Binding-site contacts:
Ligand atom C1 contacts residue THR204 of chain 1.E at 3.7 Å.
Ligand atom O6 contacts residue PRO206 of chain 1.E at 3.8 Å.
Ligand atom O7 contacts residue HIS319 of chain 1.E at 3.6 Å.
Ligand atom C8 contacts residue SER242 of chain 1.E at 3.9 Å.
Ligand atom C8 contacts residue HIS319 of chain 1.E at 4.5 Å.
Ligand atom O7 contacts residue ILE240 of chain 1.E at 4.2 Å.
Ligand atom O5 contacts residue THR204 of chain 1.E at 4.4 Å.
Ligand atom C8 contacts residue ASN202 of chain 1.E at 4.3 Å.
Ligand atom C7 contacts residue ASN202 of chain 1.E at 3.1 Å.
Ligand atom C5 contacts residue THR204 of chain 1.E at 4.4 Å.
Ligand atom C2 contacts residue THR204 of chain 1.E at 4.3 Å.
Ligand atom C1 contacts residue ASN202 of chain 1.E at 1.5 Å.
Ligand atom C3 contacts residue ASN202 of chain 1.E at 3.9 Å.
Ligand atom C3 contacts residue THR204 of chain 1.E at 4.2 Å.
Ligand atom O5 contacts residue ASN202 of chain 1.E at 2.5 Å (h-bond).
Ligand atom O6 contacts residue GLY205 of chain 1.E at 3.5 Å.
Ligand atom O7 contacts residue ASN202 of chain 1.E at 3.0 Å (h-bond).
Ligand atom C8 contacts residue PRO206 of chain 1.E at 4.4 Å (hydrophobic).
Ligand atom N2 contacts residue ASN202 of chain 1.E at 2.9 Å (h-bond).
Ligand atom N2 contacts residue THR204 of chain 1.E at 4.3 Å.
Ligand atom C8 contacts residue ILE240 of chain 1.E at 3.9 Å (hydrophobic).
Ligand atom C2 contacts residue ASN202 of chain 1.E at 2.5 Å.
Ligand atom C8 contacts residue ARG241 of chain 1.E at 4.3 Å.
Ligand atom C4 contacts residue ASN202 of chain 1.E at 4.4 Å.
Ligand atom C7 contacts residue HIS319 of chain 1.E at 4.2 Å.
Ligand atom C5 contacts residue ASN202 of chain 1.E at 3.8 Å.

Sequence of chain 1.E:
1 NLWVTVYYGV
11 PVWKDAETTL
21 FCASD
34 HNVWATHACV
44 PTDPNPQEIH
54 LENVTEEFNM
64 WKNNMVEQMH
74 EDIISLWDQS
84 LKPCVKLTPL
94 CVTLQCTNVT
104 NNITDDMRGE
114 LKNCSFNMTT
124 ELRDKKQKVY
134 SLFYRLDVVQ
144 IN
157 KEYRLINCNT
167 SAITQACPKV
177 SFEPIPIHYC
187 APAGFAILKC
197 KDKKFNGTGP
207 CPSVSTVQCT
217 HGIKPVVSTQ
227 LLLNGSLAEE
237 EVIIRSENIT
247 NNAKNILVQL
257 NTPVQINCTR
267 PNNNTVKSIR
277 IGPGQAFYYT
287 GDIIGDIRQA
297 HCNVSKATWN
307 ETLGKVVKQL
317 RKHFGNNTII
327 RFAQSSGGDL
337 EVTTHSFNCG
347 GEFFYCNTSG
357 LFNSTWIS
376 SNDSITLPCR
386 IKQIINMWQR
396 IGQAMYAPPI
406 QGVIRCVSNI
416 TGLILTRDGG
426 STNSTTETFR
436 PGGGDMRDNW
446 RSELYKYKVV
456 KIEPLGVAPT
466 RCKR

This protein binds this small molecule.
Small molecule (SMILES): CC(=O)N[C@H]1[C@H](O[C@H]2[C@H](O)[C@@H](NC(C)=O)CO[C@@H]2CO)O[C@H](CO)[C@@H](O)[C@@H]1O